Binding-site contacts:
Ligand atom C4 contacts residue ASN241 of chain 1.B at 4.3 Å.
Ligand atom O5 contacts residue ASN241 of chain 1.B at 2.4 Å (h-bond).
Ligand atom C4 contacts residue TRP384 of chain 1.B at 4.0 Å (hydrophobic).
Ligand atom O6 contacts residue LYS388 of chain 1.B at 3.7 Å.
Ligand atom C2 contacts residue ASN241 of chain 1.B at 2.4 Å.
Ligand atom O7 contacts residue ASN241 of chain 1.B at 3.3 Å (h-bond).
Ligand atom C5 contacts residue ALA244 of chain 1.B at 4.3 Å (hydrophobic).
Ligand atom C5 contacts residue TRP384 of chain 1.B at 4.1 Å (hydrophobic).
Ligand atom O6 contacts residue ALA244 of chain 1.B at 3.7 Å.
Ligand atom C6 contacts residue ALA244 of chain 1.B at 4.1 Å (hydrophobic).
Ligand atom C3 contacts residue ASN241 of chain 1.B at 3.8 Å.
Ligand atom C5 contacts residue ASN241 of chain 1.B at 3.7 Å.
Ligand atom C2 contacts residue TRP384 of chain 1.B at 3.9 Å (hydrophobic).
Ligand atom O3 contacts residue TRP384 of chain 1.B at 4.2 Å.
Ligand atom C1 contacts residue TRP384 of chain 1.B at 4.2 Å (hydrophobic).
Ligand atom C8 contacts residue ASN241 of chain 1.B at 4.4 Å.
Ligand atom C6 contacts residue TRP384 of chain 1.B at 3.8 Å (hydrophobic).
Ligand atom C3 contacts residue TRP384 of chain 1.B at 4.3 Å (hydrophobic).
Ligand atom O6 contacts residue GLU371 of chain 1.B at 4.1 Å.
Ligand atom C7 contacts residue ASN241 of chain 1.B at 3.2 Å.
Ligand atom C6 contacts residue LYS388 of chain 1.B at 3.9 Å.
Ligand atom O5 contacts residue ALA244 of chain 1.B at 3.5 Å.
Ligand atom O5 contacts residue TRP384 of chain 1.B at 3.8 Å.
Ligand atom N2 contacts residue ASN241 of chain 1.B at 2.8 Å (h-bond).
Ligand atom O7 contacts residue TRP384 of chain 1.B at 3.8 Å.
Ligand atom C1 contacts residue ASN241 of chain 1.B at 1.4 Å.
Ligand atom C1 contacts residue ALA244 of chain 1.B at 4.2 Å (hydrophobic).

Sequence of chain 1.B:
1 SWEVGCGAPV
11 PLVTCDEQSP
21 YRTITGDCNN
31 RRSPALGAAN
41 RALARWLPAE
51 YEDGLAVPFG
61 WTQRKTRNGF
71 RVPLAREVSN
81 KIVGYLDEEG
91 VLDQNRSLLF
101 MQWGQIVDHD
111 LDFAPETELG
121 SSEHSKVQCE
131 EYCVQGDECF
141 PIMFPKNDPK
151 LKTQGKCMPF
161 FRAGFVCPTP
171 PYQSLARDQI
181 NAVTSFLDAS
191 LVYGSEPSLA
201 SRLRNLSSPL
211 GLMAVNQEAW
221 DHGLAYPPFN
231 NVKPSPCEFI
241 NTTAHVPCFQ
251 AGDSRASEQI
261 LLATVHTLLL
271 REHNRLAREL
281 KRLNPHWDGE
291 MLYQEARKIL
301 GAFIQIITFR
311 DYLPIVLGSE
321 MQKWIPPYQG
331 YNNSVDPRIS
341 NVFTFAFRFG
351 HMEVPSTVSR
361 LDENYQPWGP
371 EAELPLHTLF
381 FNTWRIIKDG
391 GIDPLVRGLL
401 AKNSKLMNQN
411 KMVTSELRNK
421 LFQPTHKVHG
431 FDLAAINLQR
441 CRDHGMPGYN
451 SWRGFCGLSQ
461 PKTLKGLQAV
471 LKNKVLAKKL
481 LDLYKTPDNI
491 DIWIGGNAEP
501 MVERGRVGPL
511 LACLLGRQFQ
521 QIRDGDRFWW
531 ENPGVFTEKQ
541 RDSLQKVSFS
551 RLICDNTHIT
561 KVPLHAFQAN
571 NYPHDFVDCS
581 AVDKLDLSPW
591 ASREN

A small-molecule ligand and the protein it binds are described below.
Small molecule (SMILES): CC(=O)N[C@H]1[C@H](O[C@H]2[C@H](O)[C@@H](NC(C)=O)CO[C@@H]2CO)O[C@H](CO)[C@@H](O[C@@H]2O[C@H](CO)[C@@H](O)[C@H](O)[C@@H]2O)[C@@H]1O